Binding-site contacts:
Ligand atom N7 contacts residue GLU147 of chain 1.A at 3.7 Å.
Ligand atom O1 contacts residue GLY60 of chain 1.A at 3.9 Å.
Ligand atom O81 contacts residue GLU147 of chain 1.A at 3.3 Å (salt-bridge).
Ligand atom O24 contacts residue THR316 of chain 1.A at 3.7 Å.
Ligand atom O82 contacts residue GLY314 of chain 1.A at 3.4 Å (h-bond).
Ligand atom CL contacts residue LEU116 of chain 1.A at 4.0 Å.
Ligand atom C52 contacts residue GLU147 of chain 1.A at 3.8 Å.
Ligand atom N2 contacts residue SER61 of chain 1.A at 3.8 Å.
Ligand atom C8 contacts residue THR313 of chain 1.A at 3.5 Å.
Ligand atom CL contacts residue LEU117 of chain 1.A at 3.7 Å.
Ligand atom C32 contacts residue ASN340 of chain 1.A at 3.5 Å.
Ligand atom C1 contacts residue SER61 of chain 1.A at 1.4 Å.
Ligand atom O21 contacts residue LEU117 of chain 1.A at 3.9 Å.
Ligand atom C27 contacts residue TYR218 of chain 1.A at 3.3 Å (hydrophobic).
Ligand atom C22 contacts residue ALA315 of chain 1.A at 3.7 Å (hydrophobic).
Ligand atom O21 contacts residue ASN149 of chain 1.A at 2.5 Å (h-bond).
Ligand atom N7 contacts residue LYS64 of chain 1.A at 4.0 Å.
Ligand atom C21 contacts residue ALA315 of chain 1.A at 3.9 Å (hydrophobic).
Ligand atom C2 contacts residue SER61 of chain 1.A at 2.5 Å.
Ligand atom C21 contacts residue ASN149 of chain 1.A at 3.6 Å.
Ligand atom N25 contacts residue THR316 of chain 1.A at 3.8 Å.
Ligand atom O82 contacts residue THR313 of chain 1.A at 3.3 Å (h-bond).
Ligand atom C1 contacts residue ALA315 of chain 1.A at 4.0 Å (hydrophobic).
Ligand atom O24 contacts residue GLY317 of chain 1.A at 3.9 Å.
Ligand atom C26 contacts residue ALA315 of chain 1.A at 4.0 Å (hydrophobic).
Ligand atom S4 contacts residue LEU116 of chain 1.A at 3.6 Å.
Ligand atom N7 contacts residue SER61 of chain 1.A at 3.0 Å (h-bond).
Ligand atom O1 contacts residue GLY314 of chain 1.A at 3.6 Å.
Ligand atom O82 contacts residue ASN343 of chain 1.A at 3.6 Å.
Ligand atom O21 contacts residue TYR218 of chain 1.A at 3.8 Å.
Ligand atom O1 contacts residue SER61 of chain 1.A at 2.3 Å (h-bond).
Ligand atom C3 contacts residue SER61 of chain 1.A at 3.1 Å.
Ligand atom O81 contacts residue THR313 of chain 1.A at 3.0 Å (h-bond).
Ligand atom C2 contacts residue ASN149 of chain 1.A at 3.8 Å.
Ligand atom C23 contacts residue ALA315 of chain 1.A at 4.0 Å (hydrophobic).
Ligand atom N2 contacts residue ALA315 of chain 1.A at 3.9 Å.
Ligand atom N25 contacts residue GLY317 of chain 1.A at 4.0 Å.
Ligand atom O1 contacts residue ALA315 of chain 1.A at 3.0 Å (h-bond).
Ligand atom C3 contacts residue LYS64 of chain 1.A at 4.0 Å.
Ligand atom C33 contacts residue ASN340 of chain 1.A at 3.6 Å.

A small-molecule ligand and the protein it binds are described below.
Small molecule (SMILES): Cc1onc(-c2ccccc2Cl)c1C(=O)N[C@H](C=O)[C@@H]1N[C@@H](C(=O)O)C(C)(C)S1

Sequence of chain 1.A:
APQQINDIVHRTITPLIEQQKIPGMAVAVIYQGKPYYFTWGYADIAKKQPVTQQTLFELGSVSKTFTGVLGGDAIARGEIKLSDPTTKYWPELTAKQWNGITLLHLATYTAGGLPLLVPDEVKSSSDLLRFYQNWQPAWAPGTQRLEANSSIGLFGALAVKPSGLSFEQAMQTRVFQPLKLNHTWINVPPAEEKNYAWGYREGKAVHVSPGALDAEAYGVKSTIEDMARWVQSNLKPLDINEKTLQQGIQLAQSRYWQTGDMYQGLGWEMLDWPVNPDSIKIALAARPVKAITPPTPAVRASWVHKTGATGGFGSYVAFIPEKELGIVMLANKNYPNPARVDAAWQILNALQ